The protein below binds the small molecule below.
Small molecule (SMILES): OC[C@H]1O[C@H](O[C@H]2[C@H](O)[C@@H](O)[C@@H](O)O[C@@H]2CO)[C@H](O)[C@@H](O)[C@@H]1O

Binding-site contacts:
Ligand atom C2 contacts residue GLU112 of chain 1.A at 3.3 Å.
Ligand atom O3 contacts residue ALA64 of chain 1.A at 3.3 Å.
Ligand atom C6 contacts residue TRP341 of chain 1.A at 3.6 Å (hydrophobic).
Ligand atom C1 contacts residue ASP15 of chain 1.A at 3.5 Å.
Ligand atom O4 contacts residue ARG67 of chain 1.A at 2.8 Å (salt-bridge).
Ligand atom O5 contacts residue TYR156 of chain 1.A at 3.2 Å.
Ligand atom C1 contacts residue LYS16 of chain 1.A at 3.7 Å.
Ligand atom C4 contacts residue TRP341 of chain 1.A at 3.5 Å (hydrophobic).
Ligand atom O2 contacts residue ASP66 of chain 1.A at 2.8 Å (salt-bridge).
Ligand atom O2 contacts residue TRP63 of chain 1.A at 3.4 Å (h-bond).
Ligand atom O2 contacts residue MET331 of chain 1.A at 3.7 Å.
Ligand atom O3 contacts residue ASP66 of chain 1.A at 2.6 Å (salt-bridge).
Ligand atom O3 contacts residue TRP63 of chain 1.A at 3.2 Å (h-bond).
Ligand atom O6 contacts residue GLU154 of chain 1.A at 2.7 Å (salt-bridge).
Ligand atom C2 contacts residue TRP231 of chain 1.A at 3.8 Å (hydrophobic).
Ligand atom C1 contacts residue TYR156 of chain 1.A at 3.5 Å (hydrophobic).
Ligand atom O3 contacts residue GLU112 of chain 1.A at 3.7 Å.
Ligand atom O1 contacts residue ASP15 of chain 1.A at 2.6 Å (salt-bridge).
Ligand atom C2 contacts residue LYS16 of chain 1.A at 3.8 Å.
Ligand atom O2 contacts residue GLU112 of chain 1.A at 2.6 Å (salt-bridge).
Ligand atom O6 contacts residue PRO155 of chain 1.A at 3.1 Å.
Ligand atom O2 contacts residue ALA64 of chain 1.A at 3.3 Å.
Ligand atom O6 contacts residue TYR156 of chain 1.A at 3.1 Å (h-bond).
Ligand atom C6 contacts residue PRO155 of chain 1.A at 3.7 Å (hydrophobic).
Ligand atom O4 contacts residue ARG345 of chain 1.A at 3.4 Å (salt-bridge).
Ligand atom C4 contacts residue ARG67 of chain 1.A at 3.9 Å.
Ligand atom O3 contacts residue TRP341 of chain 1.A at 3.8 Å.
Ligand atom O2 contacts residue LYS16 of chain 1.A at 2.8 Å (salt-bridge).
Ligand atom C1 contacts residue TRP231 of chain 1.A at 3.6 Å (hydrophobic).
Ligand atom O6 contacts residue PHE157 of chain 1.A at 3.7 Å.
Ligand atom O1 contacts residue LYS16 of chain 1.A at 2.8 Å (salt-bridge).
Ligand atom C6 contacts residue GLU154 of chain 1.A at 3.3 Å.
Ligand atom O1 contacts residue ASN13 of chain 1.A at 3.9 Å.
Ligand atom O3 contacts residue ARG67 of chain 1.A at 2.8 Å (salt-bridge).
Ligand atom C6 contacts residue ARG345 of chain 1.A at 3.8 Å.
Ligand atom C6 contacts residue PHE157 of chain 1.A at 3.9 Å (hydrophobic).
Ligand atom C6 contacts residue TYR156 of chain 1.A at 3.8 Å (hydrophobic).
Ligand atom C3 contacts residue TRP63 of chain 1.A at 3.6 Å (hydrophobic).
Ligand atom C3 contacts residue ASP66 of chain 1.A at 3.5 Å.
Ligand atom C2 contacts residue ASP66 of chain 1.A at 3.4 Å.

Sequence of chain 1.A:
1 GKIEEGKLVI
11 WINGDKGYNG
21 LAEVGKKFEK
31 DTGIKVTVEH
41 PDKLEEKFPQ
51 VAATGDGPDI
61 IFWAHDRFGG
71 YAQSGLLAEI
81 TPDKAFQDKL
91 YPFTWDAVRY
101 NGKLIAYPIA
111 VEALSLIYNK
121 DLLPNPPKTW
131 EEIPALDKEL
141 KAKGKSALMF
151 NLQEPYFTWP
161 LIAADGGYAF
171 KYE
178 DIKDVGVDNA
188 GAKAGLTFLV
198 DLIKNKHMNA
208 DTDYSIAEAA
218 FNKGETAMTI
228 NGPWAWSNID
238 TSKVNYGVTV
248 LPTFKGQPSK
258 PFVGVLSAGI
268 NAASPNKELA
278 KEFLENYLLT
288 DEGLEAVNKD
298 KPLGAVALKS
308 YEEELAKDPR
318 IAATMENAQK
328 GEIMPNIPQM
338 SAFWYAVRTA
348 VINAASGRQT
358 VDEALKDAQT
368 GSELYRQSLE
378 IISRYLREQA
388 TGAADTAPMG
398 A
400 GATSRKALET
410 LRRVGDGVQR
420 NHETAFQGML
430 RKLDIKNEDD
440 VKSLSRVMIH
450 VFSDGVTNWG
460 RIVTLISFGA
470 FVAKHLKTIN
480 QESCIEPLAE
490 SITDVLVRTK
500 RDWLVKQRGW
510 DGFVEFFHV